Binding-site contacts:
Ligand atom O5 contacts residue SER800 of chain 1.B at 3.6 Å.
Ligand atom C5 contacts residue ASN798 of chain 1.B at 3.7 Å.
Ligand atom C1 contacts residue ASN798 of chain 1.B at 1.4 Å.
Ligand atom C6 contacts residue GLN801 of chain 1.B at 4.0 Å.
Ligand atom O5 contacts residue ASN798 of chain 1.B at 2.4 Å (h-bond).
Ligand atom C3 contacts residue SER800 of chain 1.B at 4.4 Å.
Ligand atom C1 contacts residue SER800 of chain 1.B at 3.3 Å.
Ligand atom C4 contacts residue ASN798 of chain 1.B at 4.2 Å.
Ligand atom C3 contacts residue ASN798 of chain 1.B at 3.8 Å.
Ligand atom C5 contacts residue SER800 of chain 1.B at 3.7 Å.
Ligand atom N2 contacts residue ASN798 of chain 1.B at 2.9 Å (h-bond).
Ligand atom C7 contacts residue ASN798 of chain 1.B at 4.1 Å.
Ligand atom C2 contacts residue ASN798 of chain 1.B at 2.5 Å.
Ligand atom C2 contacts residue SER800 of chain 1.B at 4.3 Å.

The protein below binds the small molecule below.
Small molecule (SMILES): CC(=O)N[C@@H]1[C@@H](O)[C@H](O)[C@@H](CO)O[C@H]1O

Sequence of chain 1.B:
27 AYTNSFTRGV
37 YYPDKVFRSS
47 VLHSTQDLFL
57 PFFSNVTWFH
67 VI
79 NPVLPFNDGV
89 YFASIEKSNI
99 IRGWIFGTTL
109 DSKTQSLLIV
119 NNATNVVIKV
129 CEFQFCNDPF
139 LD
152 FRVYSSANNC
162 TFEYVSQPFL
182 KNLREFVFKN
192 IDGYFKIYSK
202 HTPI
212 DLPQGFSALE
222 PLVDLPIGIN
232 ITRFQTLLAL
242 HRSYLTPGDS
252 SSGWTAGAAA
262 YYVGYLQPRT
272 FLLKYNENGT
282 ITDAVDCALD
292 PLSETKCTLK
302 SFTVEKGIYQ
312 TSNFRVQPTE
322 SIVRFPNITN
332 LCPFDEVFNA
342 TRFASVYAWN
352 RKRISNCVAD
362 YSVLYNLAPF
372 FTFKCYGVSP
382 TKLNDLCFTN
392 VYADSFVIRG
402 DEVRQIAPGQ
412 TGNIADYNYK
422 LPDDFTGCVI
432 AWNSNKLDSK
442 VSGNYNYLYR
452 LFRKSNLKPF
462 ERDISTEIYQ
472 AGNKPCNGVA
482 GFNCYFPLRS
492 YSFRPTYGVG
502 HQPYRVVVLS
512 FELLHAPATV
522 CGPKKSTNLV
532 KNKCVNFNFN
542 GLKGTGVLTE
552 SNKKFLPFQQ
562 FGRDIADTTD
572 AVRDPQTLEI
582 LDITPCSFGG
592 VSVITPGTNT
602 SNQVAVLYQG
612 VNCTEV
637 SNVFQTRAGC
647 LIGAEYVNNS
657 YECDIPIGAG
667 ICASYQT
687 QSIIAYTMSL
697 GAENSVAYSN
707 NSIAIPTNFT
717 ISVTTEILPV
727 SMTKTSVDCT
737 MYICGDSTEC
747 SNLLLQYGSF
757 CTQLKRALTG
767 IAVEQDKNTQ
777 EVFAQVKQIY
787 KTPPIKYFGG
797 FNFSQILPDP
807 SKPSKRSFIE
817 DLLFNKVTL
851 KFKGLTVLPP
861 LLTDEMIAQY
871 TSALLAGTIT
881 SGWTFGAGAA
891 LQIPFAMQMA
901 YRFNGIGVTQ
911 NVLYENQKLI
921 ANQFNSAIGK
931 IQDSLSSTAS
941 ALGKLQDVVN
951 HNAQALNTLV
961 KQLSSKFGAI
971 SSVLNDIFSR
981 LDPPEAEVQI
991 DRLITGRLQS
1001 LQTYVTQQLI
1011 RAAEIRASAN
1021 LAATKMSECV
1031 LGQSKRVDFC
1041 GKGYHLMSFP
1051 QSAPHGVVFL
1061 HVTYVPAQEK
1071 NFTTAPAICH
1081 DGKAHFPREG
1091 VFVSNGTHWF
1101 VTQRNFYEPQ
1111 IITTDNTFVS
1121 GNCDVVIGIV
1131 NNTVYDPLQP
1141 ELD